Binding-site contacts:
Ligand atom C1 contacts residue LEU192 of chain 2.E at 3.9 Å (hydrophobic).
Ligand atom O5 contacts residue ASN200 of chain 2.E at 2.5 Å (h-bond).
Ligand atom O7 contacts residue ASN200 of chain 2.E at 3.3 Å (h-bond).
Ligand atom C2 contacts residue LEU192 of chain 2.E at 4.3 Å (hydrophobic).
Ligand atom O6 contacts residue ASN200 of chain 2.E at 3.0 Å (h-bond).
Ligand atom C8 contacts residue LEU192 of chain 2.E at 3.7 Å (hydrophobic).
Ligand atom C6 contacts residue LEU199 of chain 2.E at 4.1 Å (hydrophobic).
Ligand atom C2 contacts residue ASN200 of chain 2.E at 2.5 Å.
Ligand atom C8 contacts residue VAL205 of chain 2.E at 3.7 Å (hydrophobic).
Ligand atom C1 contacts residue ASN200 of chain 2.E at 1.4 Å.
Ligand atom C7 contacts residue ASN200 of chain 2.E at 3.6 Å.
Ligand atom C7 contacts residue LEU192 of chain 2.E at 3.8 Å (hydrophobic).
Ligand atom C5 contacts residue ASN200 of chain 2.E at 3.3 Å.
Ligand atom O7 contacts residue LYS203 of chain 2.E at 4.0 Å.
Ligand atom C3 contacts residue ASN200 of chain 2.E at 3.7 Å.
Ligand atom N2 contacts residue ASN200 of chain 2.E at 3.3 Å (h-bond).
Ligand atom C6 contacts residue SER197 of chain 2.E at 4.3 Å.
Ligand atom C6 contacts residue ASN200 of chain 2.E at 3.3 Å.
Ligand atom C4 contacts residue ASN200 of chain 2.E at 3.8 Å.
Ligand atom N2 contacts residue LEU192 of chain 2.E at 3.5 Å.
Ligand atom C5 contacts residue SER197 of chain 2.E at 4.2 Å.
Ligand atom O5 contacts residue SER197 of chain 2.E at 4.0 Å.

A small-molecule ligand and the protein it binds are described below.
Small molecule (SMILES): CC(=O)N[C@@H]1[C@@H](O)[C@H](O)[C@@H](CO)O[C@H]1O

Sequence of chain 2.E:
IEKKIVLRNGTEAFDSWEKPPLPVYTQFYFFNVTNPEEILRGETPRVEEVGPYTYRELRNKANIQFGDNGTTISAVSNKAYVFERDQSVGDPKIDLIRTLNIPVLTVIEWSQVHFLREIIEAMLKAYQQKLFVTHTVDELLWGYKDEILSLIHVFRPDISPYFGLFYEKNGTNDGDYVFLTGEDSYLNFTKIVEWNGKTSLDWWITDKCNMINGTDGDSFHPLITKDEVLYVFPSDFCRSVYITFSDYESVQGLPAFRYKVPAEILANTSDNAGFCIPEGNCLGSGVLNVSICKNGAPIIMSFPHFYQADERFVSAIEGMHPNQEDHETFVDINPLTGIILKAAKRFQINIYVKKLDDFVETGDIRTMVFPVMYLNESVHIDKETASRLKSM